Binding-site contacts:
Ligand atom C16 contacts residue ALA191 of chain 1.B at 3.7 Å (hydrophobic).
Ligand atom C10 contacts residue THR190 of chain 1.B at 3.4 Å.
Ligand atom O12 contacts residue PRO168 of chain 1.B at 3.3 Å.
Ligand atom C24 contacts residue MET165 of chain 1.B at 3.8 Å (hydrophobic).
Ligand atom C23 contacts residue GLU166 of chain 1.B at 3.7 Å.
Ligand atom C32 contacts residue HIS41 of chain 1.B at 3.7 Å.
Ligand atom O42 contacts residue CYS145 of chain 1.B at 2.7 Å (h-bond).
Ligand atom C9 contacts residue MET165 of chain 1.B at 3.5 Å (hydrophobic).
Ligand atom C1 contacts residue GLU166 of chain 1.B at 3.5 Å.
Ligand atom N18 contacts residue GLU166 of chain 1.B at 2.8 Å (salt-bridge).
Ligand atom N36 contacts residue HIS164 of chain 1.B at 2.9 Å (h-bond).
Ligand atom O42 contacts residue HIS41 of chain 1.B at 2.7 Å (h-bond).
Ligand atom C6 contacts residue THR190 of chain 1.B at 3.5 Å.
Ligand atom C41 contacts residue HIS163 of chain 1.B at 3.5 Å.
Ligand atom C46 contacts residue GLY143 of chain 1.B at 3.3 Å.
Ligand atom C7 contacts residue LEU167 of chain 1.B at 3.6 Å (hydrophobic).
Ligand atom O13 contacts residue PRO168 of chain 1.B at 3.4 Å.
Ligand atom C38 contacts residue CYS145 of chain 1.B at 3.0 Å (hydrophobic).
Ligand atom C43 contacts residue CYS145 of chain 1.B at 1.8 Å (hydrophobic).
Ligand atom C33 contacts residue ARG188 of chain 1.B at 3.6 Å.
Ligand atom N3 contacts residue GLU166 of chain 1.B at 3.1 Å (salt-bridge).
Ligand atom C47 contacts residue GLY143 of chain 1.B at 3.4 Å.
Ligand atom O44 contacts residue SER144 of chain 1.B at 3.4 Å (h-bond).
Ligand atom O2 contacts residue GLN189 of chain 1.B at 3.3 Å.
Ligand atom O44 contacts residue GLY143 of chain 1.B at 2.9 Å (h-bond).
Ligand atom C6 contacts residue ARG188 of chain 1.B at 3.3 Å.
Ligand atom C48 contacts residue THR26 of chain 1.B at 3.5 Å.
Ligand atom N36 contacts residue CYS145 of chain 1.B at 3.0 Å (h-bond).
Ligand atom O25 contacts residue MET165 of chain 1.B at 3.1 Å.
Ligand atom C46 contacts residue THR26 of chain 1.B at 3.6 Å.
Ligand atom C37 contacts residue CYS145 of chain 1.B at 2.7 Å (hydrophobic).
Ligand atom C47 contacts residue ASN142 of chain 1.B at 3.3 Å.
Ligand atom C27 contacts residue GLN189 of chain 1.B at 3.7 Å.
Ligand atom O44 contacts residue CYS145 of chain 1.B at 3.0 Å (h-bond).
Ligand atom C28 contacts residue HIS164 of chain 1.B at 3.7 Å.
Ligand atom C8 contacts residue MET165 of chain 1.B at 3.5 Å (hydrophobic).
Ligand atom C49 contacts residue CYS145 of chain 1.B at 2.8 Å (hydrophobic).
Ligand atom O25 contacts residue GLU166 of chain 1.B at 3.0 Å (salt-bridge).
Ligand atom C28 contacts residue MET165 of chain 1.B at 3.7 Å (hydrophobic).
Ligand atom C32 contacts residue MET49 of chain 1.B at 3.7 Å (hydrophobic).

A protein and the small-molecule ligand that binds it are described below.
Small molecule (SMILES): CCCC[C@H](NC(=O)[C@@H]1[C@@H]2[C@H](CN1C(=O)[C@@H](NC(=O)NC1(CS(=O)(=O)C(C)(C)C)CCCCC1)C(C)(C)C)C2(C)C)[C@@H](O)C(=O)NC1CC1

Sequence of chain 1.B:
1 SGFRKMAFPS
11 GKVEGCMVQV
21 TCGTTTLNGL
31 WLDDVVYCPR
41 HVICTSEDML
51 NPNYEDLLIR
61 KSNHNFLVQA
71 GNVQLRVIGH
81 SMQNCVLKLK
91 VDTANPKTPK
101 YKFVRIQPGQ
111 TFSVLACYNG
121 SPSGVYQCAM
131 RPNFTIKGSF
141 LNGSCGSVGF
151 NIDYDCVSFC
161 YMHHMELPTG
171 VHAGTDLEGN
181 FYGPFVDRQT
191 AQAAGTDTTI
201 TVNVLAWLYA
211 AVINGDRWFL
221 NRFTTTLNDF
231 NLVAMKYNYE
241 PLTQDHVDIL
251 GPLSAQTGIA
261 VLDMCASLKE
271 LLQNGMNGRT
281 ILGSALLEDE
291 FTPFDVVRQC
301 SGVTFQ